Binding-site contacts:
Ligand atom CB contacts residue GLU216 of chain 2.B at 4.1 Å.
Ligand atom CG contacts residue GLU216 of chain 2.B at 4.2 Å.
Ligand atom C contacts residue ARG107 of chain 2.B at 3.1 Å.
Ligand atom N contacts residue TRP40 of chain 1.L at 3.4 Å (h-bond).
Ligand atom N contacts residue ALA39 of chain 1.L at 3.9 Å.
Ligand atom ND contacts residue PHE159 of chain 2.B at 4.0 Å.
Ligand atom N contacts residue ARG107 of chain 2.B at 2.8 Å (salt-bridge).
Ligand atom OXT contacts residue GLU68 of chain 2.B at 3.9 Å.
Ligand atom CG contacts residue TRP40 of chain 1.L at 2.5 Å (hydrophobic).
Ligand atom CA contacts residue GLU216 of chain 2.B at 4.4 Å.
Ligand atom ND contacts residue LEU157 of chain 2.B at 4.3 Å.
Ligand atom OXT contacts residue SER152 of chain 2.B at 3.9 Å.
Ligand atom C contacts residue GLU216 of chain 2.B at 4.0 Å.
Ligand atom C contacts residue HIS65 of chain 2.B at 4.0 Å.
Ligand atom CG contacts residue PHE159 of chain 2.B at 3.7 Å (hydrophobic).
Ligand atom O contacts residue ARG107 of chain 2.B at 3.2 Å (salt-bridge).
Ligand atom C contacts residue ZN1 of chain 2.O at 3.0 Å.
Ligand atom O contacts residue ASN117 of chain 2.B at 4.4 Å.
Ligand atom OXT contacts residue HIS65 of chain 2.B at 3.9 Å.
Ligand atom CB contacts residue TRP40 of chain 1.L at 3.5 Å (hydrophobic).
Ligand atom ND contacts residue TRP40 of chain 1.L at 1.4 Å.
Ligand atom CA contacts residue TRP40 of chain 1.L at 4.0 Å (hydrophobic).
Ligand atom OXT contacts residue ARG107 of chain 2.B at 3.5 Å (salt-bridge).
Ligand atom OXT contacts residue HIS151 of chain 2.B at 3.9 Å.
Ligand atom O contacts residue ZN1 of chain 2.O at 3.5 Å.
Ligand atom OXT contacts residue GLU216 of chain 2.B at 3.5 Å (salt-bridge).
Ligand atom OXT contacts residue ZN1 of chain 2.O at 1.9 Å.
Ligand atom CA contacts residue ARG107 of chain 2.B at 3.4 Å.
Ligand atom O contacts residue HIS65 of chain 2.B at 3.5 Å.
Ligand atom CA contacts residue ZN1 of chain 2.O at 4.3 Å.

This protein binds this small molecule.
Small molecule (SMILES): NCC[C@H](N)C(=O)O

Sequence of chain 1.L:
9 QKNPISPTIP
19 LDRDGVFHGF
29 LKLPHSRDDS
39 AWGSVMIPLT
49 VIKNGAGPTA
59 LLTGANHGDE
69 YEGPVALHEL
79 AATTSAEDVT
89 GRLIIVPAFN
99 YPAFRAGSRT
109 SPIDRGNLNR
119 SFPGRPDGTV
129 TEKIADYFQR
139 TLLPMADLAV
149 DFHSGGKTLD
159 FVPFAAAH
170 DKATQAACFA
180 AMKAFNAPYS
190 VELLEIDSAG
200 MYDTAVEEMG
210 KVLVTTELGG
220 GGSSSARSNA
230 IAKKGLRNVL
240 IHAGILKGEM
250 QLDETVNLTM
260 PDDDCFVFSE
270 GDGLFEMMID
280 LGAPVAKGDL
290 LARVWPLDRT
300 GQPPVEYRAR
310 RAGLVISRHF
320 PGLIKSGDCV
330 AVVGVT

Sequence of chain 2.B:
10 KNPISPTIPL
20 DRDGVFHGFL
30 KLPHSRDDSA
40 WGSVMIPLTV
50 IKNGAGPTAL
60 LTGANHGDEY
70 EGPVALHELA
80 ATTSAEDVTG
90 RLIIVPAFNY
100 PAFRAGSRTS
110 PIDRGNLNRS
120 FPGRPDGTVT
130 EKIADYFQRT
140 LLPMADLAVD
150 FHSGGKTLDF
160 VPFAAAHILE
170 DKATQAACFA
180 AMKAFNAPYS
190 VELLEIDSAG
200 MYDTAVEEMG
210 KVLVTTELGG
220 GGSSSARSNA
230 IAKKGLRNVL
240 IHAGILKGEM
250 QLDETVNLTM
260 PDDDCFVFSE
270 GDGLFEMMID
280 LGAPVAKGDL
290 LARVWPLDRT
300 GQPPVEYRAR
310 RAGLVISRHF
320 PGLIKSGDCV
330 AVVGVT